Sequence of chain 1.A:
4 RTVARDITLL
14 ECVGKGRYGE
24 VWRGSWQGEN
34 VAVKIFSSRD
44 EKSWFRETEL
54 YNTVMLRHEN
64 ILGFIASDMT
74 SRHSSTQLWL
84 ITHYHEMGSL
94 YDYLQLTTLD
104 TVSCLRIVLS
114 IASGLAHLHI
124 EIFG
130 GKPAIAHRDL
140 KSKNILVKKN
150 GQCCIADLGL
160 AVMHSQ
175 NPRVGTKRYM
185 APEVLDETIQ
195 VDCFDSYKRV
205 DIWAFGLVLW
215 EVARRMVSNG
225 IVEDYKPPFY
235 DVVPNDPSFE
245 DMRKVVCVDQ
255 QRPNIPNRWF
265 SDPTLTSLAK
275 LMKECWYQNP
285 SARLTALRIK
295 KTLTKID

Binding-site contacts:
Ligand atom N1 contacts residue MET162 of chain 1.A at 3.4 Å (h-bond).
Ligand atom BR4 contacts residue CYS197 of chain 1.A at 3.2 Å.
Ligand atom C4 contacts residue ASP196 of chain 1.A at 4.3 Å.
Ligand atom N1 contacts residue GLN165 of chain 1.A at 3.2 Å (h-bond).
Ligand atom N2 contacts residue HIS163 of chain 1.A at 4.3 Å.
Ligand atom C4 contacts residue PHE198 of chain 1.A at 4.2 Å (hydrophobic).
Ligand atom BR4 contacts residue VAL195 of chain 1.A at 3.8 Å.
Ligand atom C5 contacts residue PHE198 of chain 1.A at 4.2 Å (hydrophobic).
Ligand atom N2 contacts residue GLN165 of chain 1.A at 4.4 Å.
Ligand atom C5 contacts residue HIS163 of chain 1.A at 3.3 Å.
Ligand atom BR4 contacts residue ASP196 of chain 1.A at 2.6 Å.
Ligand atom C4 contacts residue HIS163 of chain 1.A at 4.5 Å.
Ligand atom C3 contacts residue MET162 of chain 1.A at 4.0 Å (hydrophobic).
Ligand atom N2 contacts residue MET162 of chain 1.A at 2.9 Å (h-bond).
Ligand atom C5 contacts residue GLN165 of chain 1.A at 3.6 Å.
Ligand atom N1 contacts residue HIS163 of chain 1.A at 3.3 Å (h-bond).
Ligand atom BR4 contacts residue PHE198 of chain 1.A at 3.6 Å.

A small-molecule ligand and the protein it binds are described below.
Small molecule (SMILES): Brc1cn[nH]c1